Sequence of chain 1.E:
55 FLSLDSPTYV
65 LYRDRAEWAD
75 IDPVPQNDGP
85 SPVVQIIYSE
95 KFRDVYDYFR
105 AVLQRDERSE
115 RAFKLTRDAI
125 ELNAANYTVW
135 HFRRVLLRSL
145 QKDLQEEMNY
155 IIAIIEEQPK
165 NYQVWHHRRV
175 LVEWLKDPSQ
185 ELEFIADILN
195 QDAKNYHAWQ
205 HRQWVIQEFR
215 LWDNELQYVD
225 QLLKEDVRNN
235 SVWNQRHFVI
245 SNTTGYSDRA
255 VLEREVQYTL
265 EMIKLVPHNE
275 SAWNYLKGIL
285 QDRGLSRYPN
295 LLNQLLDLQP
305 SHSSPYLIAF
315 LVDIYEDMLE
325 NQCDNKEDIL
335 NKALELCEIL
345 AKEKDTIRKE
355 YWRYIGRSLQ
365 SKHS

The protein below binds the small molecule below.
Small molecule (SMILES): CC[C@H](C)[C@H](NC(=O)[C@@H](NC(=O)[C@H](CS)NC(=O)[C@H](CCCCN)NC(=O)[C@@H](N)[C@@H](C)O)C(C)C)C(=O)N[C@@H](CCSC)C(=O)O

Sequence of chain 1.F:
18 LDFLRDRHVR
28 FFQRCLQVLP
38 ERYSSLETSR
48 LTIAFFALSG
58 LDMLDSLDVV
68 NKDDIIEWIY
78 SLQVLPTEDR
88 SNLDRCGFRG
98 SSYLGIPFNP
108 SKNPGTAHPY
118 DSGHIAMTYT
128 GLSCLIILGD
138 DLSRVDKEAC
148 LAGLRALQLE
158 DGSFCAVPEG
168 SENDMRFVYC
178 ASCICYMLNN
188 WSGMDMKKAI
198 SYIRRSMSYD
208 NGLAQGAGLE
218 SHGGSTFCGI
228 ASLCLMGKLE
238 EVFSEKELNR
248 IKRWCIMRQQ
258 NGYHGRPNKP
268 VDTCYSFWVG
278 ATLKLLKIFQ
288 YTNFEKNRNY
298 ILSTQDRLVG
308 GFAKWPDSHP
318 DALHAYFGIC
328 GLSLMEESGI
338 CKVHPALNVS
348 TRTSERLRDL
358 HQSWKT

Binding-site contacts:
Ligand atom O contacts residue MGM1 of chain 1.BA at 3.6 Å.
Ligand atom N contacts residue LYS311 of chain 1.F at 4.1 Å.
Ligand atom O contacts residue TYR166 of chain 1.E at 3.5 Å.
Ligand atom CD1 contacts residue LEU320 of chain 1.F at 3.7 Å (hydrophobic).
Ligand atom N contacts residue HIS321 of chain 1.F at 4.0 Å.
Ligand atom CA contacts residue TYR166 of chain 1.E at 3.7 Å (hydrophobic).
Ligand atom N contacts residue LYS311 of chain 1.F at 4.1 Å.
Ligand atom SG contacts residue HIS321 of chain 1.F at 3.4 Å (h-bond).
Ligand atom SG contacts residue CYS271 of chain 1.F at 4.0 Å.
Ligand atom SG contacts residue LYS311 of chain 1.F at 4.0 Å.
Ligand atom N contacts residue TYR166 of chain 1.E at 3.6 Å.
Ligand atom C contacts residue TYR166 of chain 1.E at 3.5 Å (hydrophobic).
Ligand atom CG1 contacts residue LYS164 of chain 1.E at 4.2 Å.
Ligand atom C contacts residue GLN167 of chain 1.E at 4.0 Å.
Ligand atom C contacts residue TYR166 of chain 1.E at 3.6 Å (hydrophobic).
Ligand atom N contacts residue ARG173 of chain 1.F at 4.1 Å.
Ligand atom O contacts residue LEU320 of chain 1.F at 3.7 Å.
Ligand atom CE contacts residue THR49 of chain 1.F at 3.9 Å.
Ligand atom CB contacts residue ZN1 of chain 1.Y at 3.5 Å.
Ligand atom N contacts residue TRP312 of chain 1.F at 4.1 Å.
Ligand atom C contacts residue LYS311 of chain 1.F at 3.7 Å.
Ligand atom CG contacts residue ARG173 of chain 1.F at 3.9 Å.
Ligand atom C contacts residue ARG173 of chain 1.F at 3.8 Å.
Ligand atom SG contacts residue ASP269 of chain 1.F at 3.1 Å (salt-bridge).
Ligand atom O contacts residue LYS311 of chain 1.F at 3.5 Å.
Ligand atom O contacts residue TYR166 of chain 1.E at 3.5 Å.
Ligand atom CB contacts residue HIS321 of chain 1.F at 3.8 Å.
Ligand atom O contacts residue TYR166 of chain 1.E at 4.0 Å.
Ligand atom SG contacts residue ZN1 of chain 1.Y at 2.2 Å.
Ligand atom O contacts residue ARG173 of chain 1.F at 2.9 Å (salt-bridge).
Ligand atom O contacts residue GLN167 of chain 1.E at 2.9 Å (h-bond).
Ligand atom OXT contacts residue TYR166 of chain 1.E at 3.9 Å.
Ligand atom SD contacts residue MET124 of chain 1.F at 3.8 Å.
Ligand atom CA contacts residue ARG173 of chain 1.F at 3.7 Å.
Ligand atom O contacts residue LYS311 of chain 1.F at 3.5 Å (salt-bridge).
Ligand atom O contacts residue MGM1 of chain 1.BA at 3.7 Å.
Ligand atom CB contacts residue MGM1 of chain 1.BA at 4.1 Å.
Ligand atom CA contacts residue TYR166 of chain 1.E at 4.0 Å (hydrophobic).
Ligand atom CB contacts residue LYS164 of chain 1.E at 4.1 Å.
Ligand atom SD contacts residue ALA123 of chain 1.F at 3.6 Å.